Sequence of chain 1.F:
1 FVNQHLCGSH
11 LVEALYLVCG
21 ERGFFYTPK

This small molecule binds to this protein.
Small molecule (SMILES): Oc1cccc(O)c1

Sequence of chain 1.L:
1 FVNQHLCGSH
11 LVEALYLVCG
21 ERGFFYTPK

Sequence of chain 1.E:
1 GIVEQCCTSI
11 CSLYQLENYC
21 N

Binding-site contacts:
Ligand atom C2 contacts residue CYS11 of chain 1.E at 3.9 Å (hydrophobic).
Ligand atom C1 contacts residue HIS5 of chain 1.J at 4.3 Å.
Ligand atom C6 contacts residue CYS6 of chain 1.E at 3.2 Å (hydrophobic).
Ligand atom C1 contacts residue CYS11 of chain 1.E at 3.9 Å (hydrophobic).
Ligand atom C4 contacts residue ALA14 of chain 1.F at 4.3 Å (hydrophobic).
Ligand atom O3 contacts residue ALA14 of chain 1.F at 3.5 Å.
Ligand atom O1 contacts residue ILE10 of chain 1.E at 3.4 Å.
Ligand atom C5 contacts residue LEU11 of chain 1.F at 3.7 Å (hydrophobic).
Ligand atom C1 contacts residue LEU11 of chain 1.F at 3.8 Å (hydrophobic).
Ligand atom O1 contacts residue SER9 of chain 1.E at 3.5 Å (h-bond).
Ligand atom C2 contacts residue HIS5 of chain 1.J at 3.8 Å.
Ligand atom C5 contacts residue LEU6 of chain 1.J at 4.0 Å (hydrophobic).
Ligand atom C4 contacts residue HIS10 of chain 1.F at 4.0 Å.
Ligand atom C6 contacts residue HIS5 of chain 1.J at 4.3 Å.
Ligand atom C5 contacts residue HIS10 of chain 1.F at 4.0 Å.
Ligand atom C5 contacts residue CYS7 of chain 1.F at 4.3 Å (hydrophobic).
Ligand atom C3 contacts residue LEU11 of chain 1.F at 4.3 Å (hydrophobic).
Ligand atom C3 contacts residue ALA14 of chain 1.F at 4.2 Å (hydrophobic).
Ligand atom O1 contacts residue CYS11 of chain 1.E at 2.8 Å (h-bond).
Ligand atom C2 contacts residue LEU16 of chain 1.E at 4.5 Å (hydrophobic).
Ligand atom C4 contacts residue HIS5 of chain 1.J at 3.6 Å.
Ligand atom O3 contacts residue LEU17 of chain 1.L at 3.5 Å.
Ligand atom C2 contacts residue ILE10 of chain 1.E at 4.2 Å (hydrophobic).
Ligand atom C1 contacts residue ILE10 of chain 1.E at 4.4 Å (hydrophobic).
Ligand atom C3 contacts residue LEU16 of chain 1.E at 4.3 Å (hydrophobic).
Ligand atom O1 contacts residue VAL2 of chain 1.J at 4.1 Å.
Ligand atom O3 contacts residue HIS5 of chain 1.J at 3.4 Å (h-bond).
Ligand atom O1 contacts residue LEU11 of chain 1.F at 4.3 Å.
Ligand atom C4 contacts residue LEU11 of chain 1.F at 4.1 Å (hydrophobic).
Ligand atom C5 contacts residue HIS5 of chain 1.J at 4.1 Å.
Ligand atom C6 contacts residue LEU11 of chain 1.F at 3.5 Å (hydrophobic).
Ligand atom O3 contacts residue LEU16 of chain 1.E at 3.7 Å.
Ligand atom C6 contacts residue CYS7 of chain 1.F at 4.0 Å (hydrophobic).
Ligand atom C2 contacts residue LEU11 of chain 1.F at 4.2 Å (hydrophobic).
Ligand atom O1 contacts residue CYS6 of chain 1.E at 2.6 Å (h-bond).
Ligand atom C1 contacts residue CYS6 of chain 1.E at 3.3 Å (hydrophobic).
Ligand atom C3 contacts residue HIS5 of chain 1.J at 3.3 Å.

Sequence of chain 1.J:
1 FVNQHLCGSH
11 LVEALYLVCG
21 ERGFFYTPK